This protein binds this small molecule.
Small molecule (SMILES): Cc1cn([C@H]2C[C@H](OP(=O)(O)O)[C@@H](CO[P](=O)(O)O[C@H]3C[C@H](n4cc(C)c(=O)[nH]c4=O)O[C@@H]3CO[P](=O)(O)O[C@H]3C[C@H](n4cnc5c(=O)nc(N)[nH]c54)O[C@@H]3CO[P](=O)(O)O[C@H]3C[C@H](n4cc(C)c(=O)[nH]c4=O)O[C@@H]3CO[P](=O)(O)O[C@H]3C[C@H](n4ccc(N)nc4=O)O[C@@H]3CO[P](=O)(O)O[C@H]3C[C@H](n4cnc5c(N)ncnc54)O[C@@H]3CO)O2)c(=O)[nH]c1=O

Sequence of chain 1.A:
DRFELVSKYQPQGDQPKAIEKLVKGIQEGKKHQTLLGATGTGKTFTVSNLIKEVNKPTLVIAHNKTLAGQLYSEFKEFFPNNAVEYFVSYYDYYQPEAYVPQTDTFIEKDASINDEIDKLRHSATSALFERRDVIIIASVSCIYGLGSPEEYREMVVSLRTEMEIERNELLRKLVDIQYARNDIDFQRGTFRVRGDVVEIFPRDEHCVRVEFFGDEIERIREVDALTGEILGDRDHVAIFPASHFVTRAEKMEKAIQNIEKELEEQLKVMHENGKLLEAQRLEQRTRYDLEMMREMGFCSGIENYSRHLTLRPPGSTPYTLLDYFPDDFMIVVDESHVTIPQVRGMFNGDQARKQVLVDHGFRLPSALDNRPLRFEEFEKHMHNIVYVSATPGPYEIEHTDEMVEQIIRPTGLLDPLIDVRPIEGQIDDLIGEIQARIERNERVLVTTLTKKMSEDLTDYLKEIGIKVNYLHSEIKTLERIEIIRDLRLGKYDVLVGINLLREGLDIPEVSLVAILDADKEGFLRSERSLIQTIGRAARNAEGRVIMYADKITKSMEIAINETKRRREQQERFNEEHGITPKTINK

Binding-site contacts:
Ligand atom O5' contacts residue SER97 of chain 1.A at 3.2 Å.
Ligand atom N6 contacts residue PHE533 of chain 1.A at 3.7 Å.
Ligand atom C5 contacts residue LEU154 of chain 1.A at 3.6 Å (hydrophobic).
Ligand atom C4 contacts residue GLY155 of chain 1.A at 3.5 Å.
Ligand atom C5' contacts residue ASN509 of chain 1.A at 3.4 Å.
Ligand atom OP1 contacts residue SER97 of chain 1.A at 3.1 Å (h-bond).
Ligand atom OP1 contacts residue SER147 of chain 1.A at 2.5 Å (h-bond).
Ligand atom O2 contacts residue MET356 of chain 1.A at 3.5 Å.
Ligand atom O4' contacts residue GLN352 of chain 1.A at 3.3 Å (h-bond).
Ligand atom OP2 contacts residue SER97 of chain 1.A at 2.8 Å (h-bond).
Ligand atom N7 contacts residue PHE533 of chain 1.A at 3.5 Å.
Ligand atom C8 contacts residue MET356 of chain 1.A at 3.5 Å (hydrophobic).
Ligand atom O4 contacts residue GLY155 of chain 1.A at 2.9 Å (h-bond).
Ligand atom C4 contacts residue PHE533 of chain 1.A at 3.6 Å (hydrophobic).
Ligand atom OP2 contacts residue LYS73 of chain 1.A at 3.0 Å (salt-bridge).
Ligand atom O4' contacts residue MET356 of chain 1.A at 3.6 Å.
Ligand atom OP2 contacts residue SER483 of chain 1.A at 3.4 Å.
Ligand atom C4' contacts residue TYR152 of chain 1.A at 3.7 Å (hydrophobic).
Ligand atom OP1 contacts residue ILE508 of chain 1.A at 3.5 Å.
Ligand atom OP1 contacts residue TYR99 of chain 1.A at 2.6 Å (h-bond).
Ligand atom C1' contacts residue TYR152 of chain 1.A at 3.6 Å (hydrophobic).
Ligand atom C2' contacts residue VAL148 of chain 1.A at 3.7 Å (hydrophobic).
Ligand atom OP1 contacts residue LYS73 of chain 1.A at 3.0 Å (salt-bridge).
Ligand atom C6 contacts residue PHE533 of chain 1.A at 3.5 Å (hydrophobic).
Ligand atom O3' contacts residue ASN72 of chain 1.A at 3.4 Å.
Ligand atom OP2 contacts residue TYR99 of chain 1.A at 3.5 Å.
Ligand atom C7 contacts residue LEU154 of chain 1.A at 3.6 Å (hydrophobic).
Ligand atom C5 contacts residue PHE533 of chain 1.A at 3.5 Å (hydrophobic).
Ligand atom OP1 contacts residue SER149 of chain 1.A at 2.5 Å (h-bond).
Ligand atom N1 contacts residue PHE533 of chain 1.A at 3.6 Å.
Ligand atom O4' contacts residue TYR152 of chain 1.A at 3.7 Å.
Ligand atom O3' contacts residue ILE508 of chain 1.A at 3.4 Å.
Ligand atom O3' contacts residue TYR99 of chain 1.A at 3.5 Å (h-bond).
Ligand atom O2 contacts residue GLN352 of chain 1.A at 2.7 Å (h-bond).
Ligand atom P contacts residue SER97 of chain 1.A at 3.6 Å.
Ligand atom OP1 contacts residue ASN509 of chain 1.A at 3.5 Å.
Ligand atom P contacts residue TYR99 of chain 1.A at 3.4 Å.
Ligand atom O2 contacts residue ARG129 of chain 1.A at 3.4 Å (salt-bridge).
Ligand atom C7 contacts residue GLY155 of chain 1.A at 3.5 Å.
Ligand atom OP1 contacts residue ASN72 of chain 1.A at 3.4 Å.